Sequence of chain 2.B:
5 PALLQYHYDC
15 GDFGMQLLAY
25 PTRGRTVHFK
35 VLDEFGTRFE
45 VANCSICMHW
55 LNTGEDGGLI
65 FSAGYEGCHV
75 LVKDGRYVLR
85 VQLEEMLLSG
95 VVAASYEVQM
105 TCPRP

A protein and the small-molecule ligand that binds it are described below.
Small molecule (SMILES): CC(=O)N[C@H]1[C@H](O[C@H]2[C@H](O)[C@@H](NC(C)=O)CO[C@@H]2CO)O[C@H](CO)[C@@H](O)[C@@H]1O

Binding-site contacts:
Ligand atom C1 contacts residue LEU55 of chain 2.B at 3.7 Å (hydrophobic).
Ligand atom O6 contacts residue ASN56 of chain 2.B at 4.1 Å.
Ligand atom C2 contacts residue LEU55 of chain 2.B at 4.0 Å (hydrophobic).
Ligand atom C8 contacts residue LEU55 of chain 2.B at 3.6 Å (hydrophobic).
Ligand atom O5 contacts residue LEU55 of chain 2.B at 4.5 Å.
Ligand atom C4 contacts residue ASN47 of chain 2.B at 4.2 Å.
Ligand atom C5 contacts residue LEU55 of chain 2.B at 4.2 Å (hydrophobic).
Ligand atom C4 contacts residue ASN56 of chain 2.B at 3.8 Å.
Ligand atom C5 contacts residue ASN47 of chain 2.B at 3.6 Å.
Ligand atom O4 contacts residue ASN56 of chain 2.B at 3.1 Å (h-bond).
Ligand atom N2 contacts residue LEU55 of chain 2.B at 3.2 Å (h-bond).
Ligand atom O5 contacts residue ASN47 of chain 2.B at 2.3 Å (h-bond).
Ligand atom C2 contacts residue ASN56 of chain 2.B at 4.3 Å.
Ligand atom C7 contacts residue LEU55 of chain 2.B at 3.7 Å (hydrophobic).
Ligand atom C6 contacts residue ASN56 of chain 2.B at 3.8 Å.
Ligand atom O7 contacts residue ASN47 of chain 2.B at 3.5 Å (h-bond).
Ligand atom C5 contacts residue ASN56 of chain 2.B at 3.4 Å.
Ligand atom O5 contacts residue ASN56 of chain 2.B at 4.2 Å.
Ligand atom C1 contacts residue ASN47 of chain 2.B at 1.4 Å.
Ligand atom O6 contacts residue TRP54 of chain 2.B at 3.7 Å.
Ligand atom C7 contacts residue ASN47 of chain 2.B at 3.8 Å.
Ligand atom C2 contacts residue ASN47 of chain 2.B at 2.5 Å.
Ligand atom N2 contacts residue ASN47 of chain 2.B at 3.4 Å (h-bond).
Ligand atom O3 contacts residue ASN47 of chain 2.B at 4.1 Å.
Ligand atom C3 contacts residue ASN47 of chain 2.B at 3.7 Å.
Ligand atom C1 contacts residue ASN56 of chain 2.B at 3.7 Å.